Binding-site contacts:
Ligand atom O6 contacts residue ASN83 of chain 1.K at 4.3 Å.
Ligand atom C5 contacts residue ASN83 of chain 1.K at 3.7 Å.
Ligand atom C3 contacts residue ASN83 of chain 1.K at 3.9 Å.
Ligand atom N2 contacts residue ASN83 of chain 1.K at 3.0 Å (h-bond).
Ligand atom C2 contacts residue SER85 of chain 1.K at 3.4 Å.
Ligand atom C2 contacts residue ASN83 of chain 1.K at 2.5 Å.
Ligand atom C4 contacts residue ASN83 of chain 1.K at 4.3 Å.
Ligand atom O7 contacts residue SER85 of chain 1.K at 4.0 Å.
Ligand atom C7 contacts residue SER85 of chain 1.K at 4.3 Å.
Ligand atom C6 contacts residue ASN83 of chain 1.K at 4.4 Å.
Ligand atom C1 contacts residue SER85 of chain 1.K at 3.9 Å.
Ligand atom O5 contacts residue ASN83 of chain 1.K at 2.4 Å (h-bond).
Ligand atom C7 contacts residue ASN83 of chain 1.K at 4.3 Å.
Ligand atom N2 contacts residue SER85 of chain 1.K at 3.8 Å.
Ligand atom C1 contacts residue ASN83 of chain 1.K at 1.5 Å.
Ligand atom O5 contacts residue SER85 of chain 1.K at 4.3 Å.

Sequence of chain 1.K:
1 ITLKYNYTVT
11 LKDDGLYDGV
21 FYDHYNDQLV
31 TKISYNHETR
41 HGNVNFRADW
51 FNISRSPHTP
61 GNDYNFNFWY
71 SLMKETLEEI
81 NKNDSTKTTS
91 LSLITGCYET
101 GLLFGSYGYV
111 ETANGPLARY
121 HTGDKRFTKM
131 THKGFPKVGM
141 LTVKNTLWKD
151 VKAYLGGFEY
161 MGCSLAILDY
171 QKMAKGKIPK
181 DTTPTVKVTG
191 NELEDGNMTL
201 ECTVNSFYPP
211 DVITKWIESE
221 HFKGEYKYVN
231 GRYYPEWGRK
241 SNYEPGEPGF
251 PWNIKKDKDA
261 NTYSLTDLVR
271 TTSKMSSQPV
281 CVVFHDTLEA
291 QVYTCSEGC

A small-molecule ligand and the protein it binds are described below.
Small molecule (SMILES): CC(=O)N[C@@H]1[C@@H](O)[C@H](O)[C@@H](CO)O[C@H]1O